Sequence of chain 1.B:
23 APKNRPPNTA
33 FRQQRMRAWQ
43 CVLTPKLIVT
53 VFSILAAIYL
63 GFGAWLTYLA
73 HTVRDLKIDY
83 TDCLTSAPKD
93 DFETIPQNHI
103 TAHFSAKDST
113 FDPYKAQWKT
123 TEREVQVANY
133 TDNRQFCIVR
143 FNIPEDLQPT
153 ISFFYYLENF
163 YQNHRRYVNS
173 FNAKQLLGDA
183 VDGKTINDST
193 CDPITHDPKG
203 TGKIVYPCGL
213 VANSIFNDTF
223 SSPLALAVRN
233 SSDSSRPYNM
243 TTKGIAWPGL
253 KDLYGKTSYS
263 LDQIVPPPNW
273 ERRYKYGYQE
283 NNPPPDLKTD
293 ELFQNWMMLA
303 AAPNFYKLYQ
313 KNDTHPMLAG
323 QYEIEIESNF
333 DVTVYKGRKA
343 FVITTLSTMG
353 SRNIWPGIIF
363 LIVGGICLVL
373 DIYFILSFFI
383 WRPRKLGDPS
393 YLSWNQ

Binding-site contacts:
Ligand atom C6 contacts residue GLN281 of chain 1.B at 3.5 Å.
Ligand atom C8 contacts residue TYR132 of chain 1.B at 3.9 Å (hydrophobic).
Ligand atom C8 contacts residue TYR278 of chain 1.B at 4.0 Å (hydrophobic).
Ligand atom C2 contacts residue TYR278 of chain 1.B at 4.0 Å (hydrophobic).
Ligand atom O6 contacts residue GLU282 of chain 1.B at 4.2 Å.
Ligand atom O7 contacts residue TYR278 of chain 1.B at 4.1 Å.
Ligand atom C3 contacts residue TYR278 of chain 1.B at 3.8 Å (hydrophobic).
Ligand atom C1 contacts residue ASN131 of chain 1.B at 3.0 Å.
Ligand atom C4 contacts residue TYR278 of chain 1.B at 4.5 Å (hydrophobic).
Ligand atom C1 contacts residue TYR278 of chain 1.B at 3.9 Å (hydrophobic).
Ligand atom C7 contacts residue ASN131 of chain 1.B at 3.1 Å.
Ligand atom C8 contacts residue GLN281 of chain 1.B at 3.8 Å.
Ligand atom C5 contacts residue TYR278 of chain 1.B at 4.2 Å (hydrophobic).
Ligand atom C7 contacts residue TYR278 of chain 1.B at 4.4 Å (hydrophobic).
Ligand atom O7 contacts residue ASN131 of chain 1.B at 3.0 Å (h-bond).
Ligand atom N2 contacts residue ASN131 of chain 1.B at 4.0 Å.
Ligand atom O6 contacts residue ASN283 of chain 1.B at 4.0 Å.
Ligand atom C2 contacts residue ASN131 of chain 1.B at 4.2 Å.
Ligand atom C5 contacts residue GLN281 of chain 1.B at 4.1 Å.
Ligand atom O5 contacts residue ASN131 of chain 1.B at 3.9 Å.
Ligand atom C7 contacts residue GLN281 of chain 1.B at 4.2 Å.
Ligand atom O4 contacts residue TYR278 of chain 1.B at 4.5 Å.
Ligand atom N2 contacts residue GLN281 of chain 1.B at 4.4 Å.
Ligand atom O4 contacts residue GLN281 of chain 1.B at 4.3 Å.
Ligand atom C8 contacts residue ASN131 of chain 1.B at 3.1 Å.
Ligand atom O6 contacts residue GLN281 of chain 1.B at 2.8 Å (h-bond).
Ligand atom N2 contacts residue TYR278 of chain 1.B at 3.5 Å.

A protein and the small-molecule ligand that binds it are described below.
Small molecule (SMILES): CC(=O)N[C@H]1[C@H](O[C@H]2[C@H](O)[C@@H](NC(C)=O)CO[C@@H]2CO)O[C@H](CO)[C@@H](O)[C@@H]1O